Sequence of chain 1.H:
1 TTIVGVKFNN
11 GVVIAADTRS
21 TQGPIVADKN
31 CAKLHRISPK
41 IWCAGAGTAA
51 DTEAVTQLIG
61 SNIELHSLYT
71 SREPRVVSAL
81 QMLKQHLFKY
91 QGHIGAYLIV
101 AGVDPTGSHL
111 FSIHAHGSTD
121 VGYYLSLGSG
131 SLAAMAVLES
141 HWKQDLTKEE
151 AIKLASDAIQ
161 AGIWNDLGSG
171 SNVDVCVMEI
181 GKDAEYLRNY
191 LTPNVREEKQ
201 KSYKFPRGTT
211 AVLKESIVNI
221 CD

Binding-site contacts:
Ligand atom C contacts residue THR1 of chain 1.H at 3.8 Å.
Ligand atom C contacts residue THR21 of chain 1.H at 3.5 Å.
Ligand atom OG1 contacts residue ALA49 of chain 1.H at 3.6 Å.
Ligand atom C16 contacts residue THR1 of chain 1.H at 3.1 Å.
Ligand atom CA contacts residue THR21 of chain 1.H at 3.4 Å.
Ligand atom N contacts residue THR21 of chain 1.H at 2.7 Å (h-bond).
Ligand atom CB contacts residue ASP124 of chain 1.I at 3.8 Å.
Ligand atom C18 contacts residue THR1 of chain 1.H at 2.5 Å.
Ligand atom CB contacts residue THR21 of chain 1.H at 3.8 Å.
Ligand atom CA contacts residue THR21 of chain 1.H at 3.7 Å.
Ligand atom C7 contacts residue PRO101 of chain 1.I at 3.8 Å (hydrophobic).
Ligand atom C1 contacts residue ASP124 of chain 1.I at 3.7 Å.
Ligand atom OG contacts residue GLY47 of chain 1.H at 3.6 Å (h-bond).
Ligand atom CG2 contacts residue ASP124 of chain 1.I at 3.6 Å.
Ligand atom C17 contacts residue GLY47 of chain 1.H at 4.0 Å.
Ligand atom CA contacts residue GLY47 of chain 1.H at 3.7 Å.
Ligand atom OG1 contacts residue ASP124 of chain 1.I at 3.2 Å (salt-bridge).
Ligand atom O contacts residue THR21 of chain 1.H at 3.0 Å (h-bond).
Ligand atom CG2 contacts residue GLN22 of chain 1.H at 3.3 Å.
Ligand atom O contacts residue GLY47 of chain 1.H at 3.4 Å (h-bond).
Ligand atom C3 contacts residue LEU125 of chain 1.I at 3.8 Å (hydrophobic).
Ligand atom CB contacts residue GLY47 of chain 1.H at 4.0 Å.
Ligand atom CA contacts residue ASP124 of chain 1.I at 4.0 Å.
Ligand atom C9 contacts residue PRO101 of chain 1.I at 3.7 Å (hydrophobic).
Ligand atom C contacts residue GLY47 of chain 1.H at 3.5 Å.
Ligand atom N contacts residue ASP124 of chain 1.I at 3.0 Å (salt-bridge).
Ligand atom O contacts residue SER20 of chain 1.H at 3.6 Å.
Ligand atom C17 contacts residue THR1 of chain 1.H at 1.5 Å.
Ligand atom N contacts residue GLY47 of chain 1.H at 2.8 Å (h-bond).
Ligand atom CA contacts residue GLY47 of chain 1.H at 3.4 Å.
Ligand atom C contacts residue ASP124 of chain 1.I at 3.8 Å.
Ligand atom C16 contacts residue GLY47 of chain 1.H at 3.8 Å.
Ligand atom N contacts residue THR1 of chain 1.H at 3.8 Å.
Ligand atom CG contacts residue GLY47 of chain 1.H at 3.5 Å.
Ligand atom CA contacts residue THR1 of chain 1.H at 2.5 Å.
Ligand atom CB contacts residue THR21 of chain 1.H at 3.9 Å.
Ligand atom C3 contacts residue ILE126 of chain 1.I at 3.8 Å (hydrophobic).
Ligand atom OG1 contacts residue CYS128 of chain 1.I at 3.4 Å (h-bond).
Ligand atom O contacts residue ALA49 of chain 1.H at 3.1 Å (h-bond).
Ligand atom O contacts residue THR48 of chain 1.H at 3.9 Å.

Sequence of chain 1.Z:
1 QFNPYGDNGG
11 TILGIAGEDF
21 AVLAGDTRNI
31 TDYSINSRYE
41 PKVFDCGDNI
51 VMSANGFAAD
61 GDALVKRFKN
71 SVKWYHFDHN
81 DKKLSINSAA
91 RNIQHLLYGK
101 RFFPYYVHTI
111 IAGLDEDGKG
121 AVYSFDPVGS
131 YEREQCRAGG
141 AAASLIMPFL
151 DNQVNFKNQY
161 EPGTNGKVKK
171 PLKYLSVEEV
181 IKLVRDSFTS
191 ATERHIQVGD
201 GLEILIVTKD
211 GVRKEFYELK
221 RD

The small molecule below binds the protein below.
Small molecule (SMILES): CCCCCCC/C=C/C=C/C(=O)N[C@H](C(=O)N[C@H]1C[C@@H](O)CCNC(=O)CC[C@H](C)NC1=O)[C@@H](C)O

Sequence of chain 1.I:
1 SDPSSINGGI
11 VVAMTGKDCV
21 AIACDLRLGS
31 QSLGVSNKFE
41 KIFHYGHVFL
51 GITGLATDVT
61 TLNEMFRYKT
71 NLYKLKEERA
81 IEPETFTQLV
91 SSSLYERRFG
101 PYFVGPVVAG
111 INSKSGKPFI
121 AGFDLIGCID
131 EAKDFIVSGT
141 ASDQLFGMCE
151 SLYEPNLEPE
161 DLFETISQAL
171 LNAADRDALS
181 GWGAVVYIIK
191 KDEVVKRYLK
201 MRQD